A protein and the small-molecule ligand that binds it are described below.
Small molecule (SMILES): O=C(c1ccc2ccccc2c1)[C@@H](c1cccc2ccccc12)P(=O)(O)O

Sequence of chain 1.A:
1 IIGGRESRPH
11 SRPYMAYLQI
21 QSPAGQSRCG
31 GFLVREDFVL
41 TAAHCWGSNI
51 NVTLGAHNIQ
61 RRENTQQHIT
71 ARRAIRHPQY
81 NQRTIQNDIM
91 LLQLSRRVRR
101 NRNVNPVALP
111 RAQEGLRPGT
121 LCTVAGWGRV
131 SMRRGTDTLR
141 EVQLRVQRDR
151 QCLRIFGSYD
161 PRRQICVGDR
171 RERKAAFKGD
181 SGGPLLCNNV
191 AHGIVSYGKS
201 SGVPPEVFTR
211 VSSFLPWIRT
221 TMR

Binding-site contacts:
Ligand atom C7 contacts residue GLU206 of chain 1.A at 3.8 Å.
Ligand atom O1 contacts residue LYS178 of chain 1.A at 4.0 Å.
Ligand atom C17 contacts residue HIS44 of chain 1.A at 3.4 Å.
Ligand atom O4 contacts residue SER181 of chain 1.A at 3.0 Å.
Ligand atom C16 contacts residue HIS44 of chain 1.A at 3.6 Å.
Ligand atom O2 contacts residue LYS178 of chain 1.A at 3.7 Å.
Ligand atom C8 contacts residue PHE177 of chain 1.A at 3.7 Å (hydrophobic).
Ligand atom C18 contacts residue TYR80 of chain 1.A at 3.8 Å (hydrophobic).
Ligand atom C18 contacts residue HIS44 of chain 1.A at 3.5 Å.
Ligand atom O1 contacts residue GLY179 of chain 1.A at 3.2 Å (h-bond).
Ligand atom C15 contacts residue HIS44 of chain 1.A at 3.7 Å.
Ligand atom O3 contacts residue LYS178 of chain 1.A at 4.1 Å.
Ligand atom C9 contacts residue PHE177 of chain 1.A at 3.5 Å (hydrophobic).
Ligand atom C8 contacts residue GLY198 of chain 1.A at 3.9 Å.
Ligand atom O4 contacts residue HIS44 of chain 1.A at 3.3 Å (h-bond).
Ligand atom C11 contacts residue GLY198 of chain 1.A at 4.0 Å.
Ligand atom C7 contacts residue PHE177 of chain 1.A at 3.6 Å (hydrophobic).
Ligand atom C2 contacts residue LYS178 of chain 1.A at 4.1 Å.
Ligand atom C9 contacts residue GLY198 of chain 1.A at 3.7 Å.
Ligand atom C12 contacts residue LYS178 of chain 1.A at 3.8 Å.
Ligand atom C19 contacts residue HIS44 of chain 1.A at 3.8 Å.
Ligand atom C5 contacts residue PHE177 of chain 1.A at 4.2 Å (hydrophobic).
Ligand atom C20 contacts residue HIS44 of chain 1.A at 4.2 Å.
Ligand atom C10 contacts residue PHE177 of chain 1.A at 4.0 Å (hydrophobic).
Ligand atom C7 contacts residue ALA176 of chain 1.A at 3.4 Å (hydrophobic).
Ligand atom C1 contacts residue SER181 of chain 1.A at 4.0 Å.
Ligand atom C8 contacts residue LYS199 of chain 1.A at 3.9 Å.
Ligand atom C10 contacts residue LYS199 of chain 1.A at 4.1 Å.
Ligand atom O4 contacts residue CYS45 of chain 1.A at 4.0 Å.
Ligand atom C6 contacts residue PHE177 of chain 1.A at 3.7 Å (hydrophobic).
Ligand atom C10 contacts residue GLY198 of chain 1.A at 3.9 Å.
Ligand atom C3 contacts residue LYS178 of chain 1.A at 4.1 Å.
Ligand atom C9 contacts residue LYS199 of chain 1.A at 3.1 Å.
Ligand atom C7 contacts residue GLY198 of chain 1.A at 4.2 Å.
Ligand atom O1 contacts residue SER181 of chain 1.A at 3.3 Å.
Ligand atom P1 contacts residue SER181 of chain 1.A at 3.7 Å.
Ligand atom C8 contacts residue ALA176 of chain 1.A at 3.6 Å (hydrophobic).
Ligand atom C8 contacts residue GLU206 of chain 1.A at 4.1 Å.
Ligand atom O4 contacts residue CYS29 of chain 1.A at 3.5 Å (h-bond).
Ligand atom C11 contacts residue SER200 of chain 1.A at 3.7 Å.